Sequence of chain 50.D:
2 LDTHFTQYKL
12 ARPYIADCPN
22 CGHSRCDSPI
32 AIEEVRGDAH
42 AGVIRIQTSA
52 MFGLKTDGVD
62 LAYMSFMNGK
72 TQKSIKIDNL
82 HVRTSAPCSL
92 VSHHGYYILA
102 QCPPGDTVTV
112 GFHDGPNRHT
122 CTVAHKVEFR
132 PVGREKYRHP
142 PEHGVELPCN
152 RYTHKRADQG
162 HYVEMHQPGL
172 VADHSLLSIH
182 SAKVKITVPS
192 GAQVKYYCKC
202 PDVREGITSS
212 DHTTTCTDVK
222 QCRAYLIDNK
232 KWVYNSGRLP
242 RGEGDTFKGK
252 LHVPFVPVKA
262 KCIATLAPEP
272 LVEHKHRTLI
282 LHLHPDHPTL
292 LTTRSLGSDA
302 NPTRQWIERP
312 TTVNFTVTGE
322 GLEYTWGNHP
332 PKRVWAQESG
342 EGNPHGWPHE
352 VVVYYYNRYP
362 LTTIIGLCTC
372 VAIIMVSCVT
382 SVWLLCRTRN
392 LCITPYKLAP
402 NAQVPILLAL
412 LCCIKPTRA

The protein below binds the small molecule below.
Small molecule (SMILES): O=C(O)[C@@H]1O[C@H](O[C@H]2[C@@H](OS(=O)(=O)O)O[C@@H](O)[C@H](NS(=O)(=O)O)[C@H]2O)[C@@H](OS(=O)(=O)O)[C@H](O)[C@@H]1O

Binding-site contacts:
Ligand atom O6B contacts residue HIS94 of chain 50.D at 4.0 Å.
Ligand atom OAF contacts residue ARG157 of chain 50.D at 2.8 Å (salt-bridge).
Ligand atom O3 contacts residue ALA158 of chain 50.D at 3.0 Å (h-bond).
Ligand atom O6A contacts residue HIS155 of chain 50.D at 3.8 Å.
Ligand atom O6A contacts residue LEU62 of chain 50.D at 3.4 Å.
Ligand atom C2 contacts residue ALA158 of chain 50.D at 3.7 Å (hydrophobic).
Ligand atom C5 contacts residue LEU62 of chain 50.D at 3.8 Å (hydrophobic).
Ligand atom OAH contacts residue LEU2 of chain 50.D at 2.8 Å (h-bond).
Ligand atom O5 contacts residue HIS155 of chain 50.D at 3.6 Å.
Ligand atom O6B contacts residue HIS155 of chain 50.D at 3.3 Å (h-bond).
Ligand atom OAF contacts residue ALA158 of chain 50.D at 3.3 Å.
Ligand atom O3 contacts residue ARG157 of chain 50.D at 3.3 Å (salt-bridge).
Ligand atom C6 contacts residue HIS155 of chain 50.D at 3.4 Å.
Ligand atom O3 contacts residue LYS156 of chain 50.D at 3.0 Å.
Ligand atom O6B contacts residue ARG157 of chain 50.D at 3.3 Å (salt-bridge).
Ligand atom C3 contacts residue ARG157 of chain 50.D at 3.7 Å.
Ligand atom O6A contacts residue SER93 of chain 50.D at 3.2 Å.
Ligand atom OAF contacts residue THR4 of chain 50.D at 2.9 Å (h-bond).
Ligand atom OAH contacts residue ASP3 of chain 50.D at 4.0 Å.
Ligand atom O6A contacts residue HIS94 of chain 50.D at 3.2 Å (h-bond).
Ligand atom C6 contacts residue LEU62 of chain 50.D at 3.5 Å (hydrophobic).
Ligand atom O6B contacts residue LYS156 of chain 50.D at 3.3 Å.
Ligand atom O4 contacts residue SER93 of chain 50.D at 3.0 Å (h-bond).
Ligand atom SAG contacts residue THR4 of chain 50.D at 3.9 Å.
Ligand atom C5 contacts residue HIS155 of chain 50.D at 4.0 Å.
Ligand atom C3 contacts residue ALA158 of chain 50.D at 4.0 Å (hydrophobic).
Ligand atom C6 contacts residue SER93 of chain 50.D at 4.0 Å.
Ligand atom SAG contacts residue ARG157 of chain 50.D at 3.6 Å (salt-bridge).
Ligand atom O5B contacts residue LYS156 of chain 50.D at 3.3 Å.
Ligand atom O5 contacts residue ARG157 of chain 50.D at 3.8 Å.
Ligand atom C3 contacts residue LYS156 of chain 50.D at 4.0 Å.
Ligand atom C6 contacts residue HIS94 of chain 50.D at 3.9 Å.
Ligand atom O5 contacts residue LYS156 of chain 50.D at 3.4 Å.
Ligand atom OAH contacts residue ARG157 of chain 50.D at 3.1 Å (salt-bridge).
Ligand atom O6B contacts residue LEU62 of chain 50.D at 4.0 Å.
Ligand atom C4 contacts residue LYS156 of chain 50.D at 4.0 Å.
Ligand atom OAH contacts residue THR4 of chain 50.D at 3.7 Å.
Ligand atom O4 contacts residue LYS156 of chain 50.D at 3.5 Å.
Ligand atom OBI contacts residue LYS156 of chain 50.D at 4.0 Å.
Ligand atom O4 contacts residue HIS155 of chain 50.D at 3.5 Å (h-bond).